Binding-site contacts:
Ligand atom O4' contacts residue DC1 of chain 1.SD at 3.3 Å.
Ligand atom N6 contacts residue SER415 of chain 1.FA at 3.4 Å.
Ligand atom O3' contacts residue HIS413 of chain 1.FA at 4.1 Å.
Ligand atom N6 contacts residue PRO416 of chain 1.FA at 3.9 Å.
Ligand atom C2' contacts residue PRO414 of chain 1.FA at 3.5 Å (hydrophobic).
Ligand atom N1 contacts residue GLY422 of chain 1.FA at 3.0 Å (h-bond).
Ligand atom C6 contacts residue PRO414 of chain 1.FA at 3.5 Å (hydrophobic).
Ligand atom OP1 contacts residue ASN411 of chain 1.HA at 3.6 Å.
Ligand atom N7 contacts residue SER415 of chain 1.FA at 3.8 Å.
Ligand atom N7 contacts residue HIS413 of chain 1.FA at 4.0 Å.
Ligand atom C1' contacts residue DC1 of chain 1.SD at 3.9 Å.
Ligand atom C6 contacts residue SER415 of chain 1.FA at 4.0 Å.
Ligand atom C5' contacts residue DC1 of chain 1.SD at 3.9 Å.
Ligand atom C5' contacts residue HIS413 of chain 1.FA at 3.7 Å.
Ligand atom C3' contacts residue HIS413 of chain 1.FA at 3.6 Å.
Ligand atom O5' contacts residue ASP409 of chain 1.HA at 3.6 Å.
Ligand atom N9 contacts residue PRO204 of chain 1.FA at 4.2 Å.
Ligand atom C4' contacts residue DC1 of chain 1.SD at 4.1 Å.
Ligand atom O5' contacts residue DC1 of chain 1.SD at 2.5 Å (h-bond).
Ligand atom OP2 contacts residue DC1 of chain 1.SD at 2.5 Å (h-bond).
Ligand atom C6 contacts residue GLY422 of chain 1.FA at 3.8 Å.
Ligand atom C2 contacts residue GLY422 of chain 1.FA at 3.5 Å.
Ligand atom P contacts residue DC1 of chain 1.SD at 1.6 Å.
Ligand atom C8 contacts residue HIS413 of chain 1.FA at 3.6 Å.
Ligand atom C2 contacts residue PRO414 of chain 1.FA at 4.1 Å (hydrophobic).
Ligand atom C5 contacts residue PRO204 of chain 1.FA at 3.9 Å (hydrophobic).
Ligand atom N3 contacts residue PRO414 of chain 1.FA at 3.9 Å.
Ligand atom N6 contacts residue GLY422 of chain 1.FA at 3.1 Å (h-bond).
Ligand atom C5 contacts residue PRO414 of chain 1.FA at 4.1 Å (hydrophobic).
Ligand atom C5' contacts residue ASP409 of chain 1.HA at 4.0 Å.
Ligand atom N6 contacts residue PRO414 of chain 1.FA at 3.7 Å.
Ligand atom N1 contacts residue VAL203 of chain 1.FA at 4.0 Å.
Ligand atom C8 contacts residue PRO204 of chain 1.FA at 4.1 Å (hydrophobic).
Ligand atom C2 contacts residue ILE405 of chain 1.FA at 4.1 Å (hydrophobic).
Ligand atom N1 contacts residue PRO414 of chain 1.FA at 3.5 Å (h-bond).
Ligand atom N6 contacts residue PHE421 of chain 1.FA at 4.1 Å.
Ligand atom C4 contacts residue PRO204 of chain 1.FA at 4.0 Å (hydrophobic).
Ligand atom OP1 contacts residue DC1 of chain 1.SD at 2.5 Å (h-bond).
Ligand atom N6 contacts residue GLY420 of chain 1.FA at 4.2 Å.
Ligand atom N7 contacts residue PRO204 of chain 1.FA at 4.0 Å.

Sequence of chain 1.FA:
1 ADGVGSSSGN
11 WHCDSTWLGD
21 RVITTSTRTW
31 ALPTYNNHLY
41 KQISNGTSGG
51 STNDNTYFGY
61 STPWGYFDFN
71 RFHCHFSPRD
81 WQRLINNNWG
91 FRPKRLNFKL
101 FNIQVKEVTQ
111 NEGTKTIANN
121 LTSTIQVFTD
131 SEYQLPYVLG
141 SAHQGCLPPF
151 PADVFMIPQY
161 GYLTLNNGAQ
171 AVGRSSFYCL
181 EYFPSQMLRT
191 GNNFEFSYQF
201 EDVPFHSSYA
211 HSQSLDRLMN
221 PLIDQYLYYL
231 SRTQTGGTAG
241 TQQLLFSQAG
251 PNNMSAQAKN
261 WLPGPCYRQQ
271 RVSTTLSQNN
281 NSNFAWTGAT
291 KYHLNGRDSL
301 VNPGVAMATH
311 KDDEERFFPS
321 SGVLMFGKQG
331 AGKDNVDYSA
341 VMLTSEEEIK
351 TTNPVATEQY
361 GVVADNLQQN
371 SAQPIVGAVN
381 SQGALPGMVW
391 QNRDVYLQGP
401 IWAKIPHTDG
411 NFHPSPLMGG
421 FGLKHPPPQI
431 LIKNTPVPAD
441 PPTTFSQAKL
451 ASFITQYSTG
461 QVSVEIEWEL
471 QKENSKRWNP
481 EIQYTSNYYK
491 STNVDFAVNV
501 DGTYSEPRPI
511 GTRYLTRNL

The small molecule below binds the protein below.
Small molecule (SMILES): Nc1ncnc2c1ncn2[C@H]1C[C@H](O)[C@@H](COP(=O)(O)O)O1

Sequence of chain 1.HA:
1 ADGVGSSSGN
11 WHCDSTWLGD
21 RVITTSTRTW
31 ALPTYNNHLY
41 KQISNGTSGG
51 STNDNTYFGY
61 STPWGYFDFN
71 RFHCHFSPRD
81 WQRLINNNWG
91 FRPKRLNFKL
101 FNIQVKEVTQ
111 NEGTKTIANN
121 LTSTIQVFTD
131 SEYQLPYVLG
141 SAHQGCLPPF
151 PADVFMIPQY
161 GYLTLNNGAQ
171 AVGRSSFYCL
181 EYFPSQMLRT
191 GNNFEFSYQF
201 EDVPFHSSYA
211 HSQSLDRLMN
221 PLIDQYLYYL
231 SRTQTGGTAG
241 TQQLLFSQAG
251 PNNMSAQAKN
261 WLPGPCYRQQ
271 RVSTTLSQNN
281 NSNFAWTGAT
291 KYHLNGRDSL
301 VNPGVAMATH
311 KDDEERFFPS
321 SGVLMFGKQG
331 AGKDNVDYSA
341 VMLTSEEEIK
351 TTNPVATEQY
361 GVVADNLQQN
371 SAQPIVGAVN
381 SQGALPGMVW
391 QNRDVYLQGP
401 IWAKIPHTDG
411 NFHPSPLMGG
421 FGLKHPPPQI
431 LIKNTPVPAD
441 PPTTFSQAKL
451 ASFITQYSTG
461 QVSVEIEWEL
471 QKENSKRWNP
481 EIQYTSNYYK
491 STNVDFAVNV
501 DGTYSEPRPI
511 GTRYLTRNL